Sequence of chain 1.A:
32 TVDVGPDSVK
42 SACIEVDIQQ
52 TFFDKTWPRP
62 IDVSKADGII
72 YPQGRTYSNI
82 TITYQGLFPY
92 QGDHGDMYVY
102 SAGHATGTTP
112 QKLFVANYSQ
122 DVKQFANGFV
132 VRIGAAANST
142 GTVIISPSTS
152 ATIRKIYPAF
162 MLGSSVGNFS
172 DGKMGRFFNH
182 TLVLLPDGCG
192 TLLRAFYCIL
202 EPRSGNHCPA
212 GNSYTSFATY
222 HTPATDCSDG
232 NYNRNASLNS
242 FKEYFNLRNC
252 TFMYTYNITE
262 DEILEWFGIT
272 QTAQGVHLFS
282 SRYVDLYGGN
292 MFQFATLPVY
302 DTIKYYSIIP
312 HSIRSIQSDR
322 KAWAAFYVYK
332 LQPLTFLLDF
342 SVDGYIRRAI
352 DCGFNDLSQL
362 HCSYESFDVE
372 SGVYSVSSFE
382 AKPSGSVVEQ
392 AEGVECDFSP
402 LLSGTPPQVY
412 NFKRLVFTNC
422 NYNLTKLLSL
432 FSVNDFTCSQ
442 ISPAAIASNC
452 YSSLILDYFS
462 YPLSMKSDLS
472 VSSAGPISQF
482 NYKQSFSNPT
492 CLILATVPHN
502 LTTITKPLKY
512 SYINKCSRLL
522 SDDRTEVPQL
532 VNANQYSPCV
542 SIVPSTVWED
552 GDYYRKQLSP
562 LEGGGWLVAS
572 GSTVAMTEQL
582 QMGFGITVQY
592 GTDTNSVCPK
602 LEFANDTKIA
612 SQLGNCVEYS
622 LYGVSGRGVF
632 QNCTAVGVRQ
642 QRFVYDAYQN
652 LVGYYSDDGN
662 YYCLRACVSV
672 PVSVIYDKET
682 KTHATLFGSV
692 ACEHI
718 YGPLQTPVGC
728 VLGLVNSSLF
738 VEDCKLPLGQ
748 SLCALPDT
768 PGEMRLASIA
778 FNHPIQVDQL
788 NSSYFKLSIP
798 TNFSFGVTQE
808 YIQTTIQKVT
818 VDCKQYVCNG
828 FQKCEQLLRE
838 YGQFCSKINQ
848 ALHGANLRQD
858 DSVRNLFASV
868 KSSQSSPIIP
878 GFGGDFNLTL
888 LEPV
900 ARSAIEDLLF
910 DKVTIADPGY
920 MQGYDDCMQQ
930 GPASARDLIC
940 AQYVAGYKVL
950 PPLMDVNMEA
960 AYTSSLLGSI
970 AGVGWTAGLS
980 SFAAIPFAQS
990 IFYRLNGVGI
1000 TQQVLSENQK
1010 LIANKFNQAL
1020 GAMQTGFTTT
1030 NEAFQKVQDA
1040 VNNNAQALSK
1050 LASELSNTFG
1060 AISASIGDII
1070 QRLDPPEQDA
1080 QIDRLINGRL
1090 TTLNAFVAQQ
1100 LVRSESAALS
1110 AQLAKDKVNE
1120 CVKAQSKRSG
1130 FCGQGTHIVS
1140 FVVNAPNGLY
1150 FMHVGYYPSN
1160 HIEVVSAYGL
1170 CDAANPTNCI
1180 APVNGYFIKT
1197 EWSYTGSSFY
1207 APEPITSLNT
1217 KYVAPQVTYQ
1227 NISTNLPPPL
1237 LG

This small molecule binds to this protein.
Small molecule (SMILES): CC(=O)N[C@@H]1[C@@H](O)[C@H](O)[C@@H](CO)O[C@H]1O

Binding-site contacts:
Ligand atom C1 contacts residue ASN501 of chain 1.A at 1.5 Å.
Ligand atom C3 contacts residue ASN501 of chain 1.A at 3.8 Å.
Ligand atom C8 contacts residue ASN501 of chain 1.A at 3.7 Å.
Ligand atom C2 contacts residue ASN501 of chain 1.A at 2.5 Å.
Ligand atom C5 contacts residue ASN501 of chain 1.A at 3.7 Å.
Ligand atom C4 contacts residue ASN501 of chain 1.A at 4.3 Å.
Ligand atom C7 contacts residue ASN501 of chain 1.A at 3.4 Å.
Ligand atom O7 contacts residue ASN501 of chain 1.A at 3.5 Å (h-bond).
Ligand atom C8 contacts residue HIS500 of chain 1.A at 4.0 Å.
Ligand atom O5 contacts residue ASN501 of chain 1.A at 2.4 Å (h-bond).
Ligand atom N2 contacts residue ASN501 of chain 1.A at 2.9 Å (h-bond).